The small molecule below binds the protein below.
Small molecule (SMILES): Nc1ccn([C@H]2C[C@H](O)[C@@H](COP(=O)(O)O)O2)c(=O)n1

Sequence of chain 1.M:
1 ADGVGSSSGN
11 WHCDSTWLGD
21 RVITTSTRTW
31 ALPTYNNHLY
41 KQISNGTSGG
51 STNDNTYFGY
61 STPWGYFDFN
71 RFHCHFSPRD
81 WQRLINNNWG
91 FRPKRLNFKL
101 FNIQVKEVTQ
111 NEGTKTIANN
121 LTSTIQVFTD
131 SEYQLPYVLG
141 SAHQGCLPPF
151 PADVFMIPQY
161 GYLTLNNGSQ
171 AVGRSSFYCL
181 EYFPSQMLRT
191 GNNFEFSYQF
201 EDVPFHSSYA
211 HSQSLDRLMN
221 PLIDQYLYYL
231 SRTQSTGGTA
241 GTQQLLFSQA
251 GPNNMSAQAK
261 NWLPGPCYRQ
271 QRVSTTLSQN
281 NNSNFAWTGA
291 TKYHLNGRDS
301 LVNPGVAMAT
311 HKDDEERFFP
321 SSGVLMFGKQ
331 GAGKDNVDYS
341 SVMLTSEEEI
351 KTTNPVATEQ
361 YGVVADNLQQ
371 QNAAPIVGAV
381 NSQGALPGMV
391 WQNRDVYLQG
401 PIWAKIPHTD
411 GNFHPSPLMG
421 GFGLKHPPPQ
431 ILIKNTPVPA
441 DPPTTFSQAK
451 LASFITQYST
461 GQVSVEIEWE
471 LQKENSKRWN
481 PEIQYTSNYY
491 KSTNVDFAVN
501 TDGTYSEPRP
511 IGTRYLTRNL

Binding-site contacts:
Ligand atom C2' contacts residue DA1 of chain 1.HC at 3.3 Å.
Ligand atom C4' contacts residue DA1 of chain 1.HC at 3.9 Å.
Ligand atom C1' contacts residue VAL203 of chain 1.M at 4.1 Å (hydrophobic).
Ligand atom C2 contacts residue ARG92 of chain 1.M at 4.3 Å.
Ligand atom C5' contacts residue ASP202 of chain 1.M at 4.0 Å.
Ligand atom C5 contacts residue PHE205 of chain 1.M at 4.2 Å (hydrophobic).
Ligand atom C1' contacts residue PRO204 of chain 1.M at 3.7 Å (hydrophobic).
Ligand atom O5' contacts residue ASP202 of chain 1.M at 4.4 Å.
Ligand atom O4' contacts residue ARG92 of chain 1.M at 4.2 Å.
Ligand atom C4' contacts residue VAL203 of chain 1.M at 4.2 Å (hydrophobic).
Ligand atom C6 contacts residue ARG92 of chain 1.M at 4.0 Å.
Ligand atom C3' contacts residue DA1 of chain 1.HC at 2.6 Å.
Ligand atom C4' contacts residue PRO204 of chain 1.M at 3.6 Å (hydrophobic).
Ligand atom O3' contacts residue DA1 of chain 1.HC at 1.6 Å.
Ligand atom C2' contacts residue PRO204 of chain 1.M at 4.3 Å (hydrophobic).
Ligand atom C5 contacts residue ARG92 of chain 1.M at 4.3 Å.
Ligand atom N1 contacts residue ARG92 of chain 1.M at 4.0 Å.
Ligand atom C6 contacts residue PHE205 of chain 1.M at 4.4 Å (hydrophobic).
Ligand atom C4 contacts residue ARG92 of chain 1.M at 4.4 Å.
Ligand atom C1' contacts residue ARG92 of chain 1.M at 4.4 Å.
Ligand atom C5' contacts residue PRO204 of chain 1.M at 4.3 Å (hydrophobic).
Ligand atom O4' contacts residue VAL203 of chain 1.M at 3.6 Å.
Ligand atom O4' contacts residue PRO204 of chain 1.M at 3.6 Å (h-bond).